The protein below binds the small molecule below.
Small molecule (SMILES): O=P(O)(O)OC[C@H]1O[C@](O)(CO)[C@@H](O)[C@@H]1O

Sequence of chain 1.A:
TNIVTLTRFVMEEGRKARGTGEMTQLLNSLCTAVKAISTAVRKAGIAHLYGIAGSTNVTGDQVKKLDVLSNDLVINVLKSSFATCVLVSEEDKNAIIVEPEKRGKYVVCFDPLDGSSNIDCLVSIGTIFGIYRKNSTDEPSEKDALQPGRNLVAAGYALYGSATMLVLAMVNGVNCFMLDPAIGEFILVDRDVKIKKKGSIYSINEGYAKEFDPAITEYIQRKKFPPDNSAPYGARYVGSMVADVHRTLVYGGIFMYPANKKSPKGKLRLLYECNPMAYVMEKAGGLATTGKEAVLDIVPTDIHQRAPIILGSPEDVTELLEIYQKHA

Binding-site contacts:
Ligand atom O4 contacts residue MET248 of chain 1.A at 3.3 Å (h-bond).
Ligand atom C1 contacts residue GLU280 of chain 1.A at 3.4 Å.
Ligand atom O5 contacts residue LYS274 of chain 1.A at 3.0 Å (salt-bridge).
Ligand atom O3 contacts residue ASP121 of chain 1.A at 2.8 Å (salt-bridge).
Ligand atom C4 contacts residue GLY246 of chain 1.A at 3.4 Å.
Ligand atom O2P contacts residue ASN212 of chain 1.A at 3.9 Å.
Ligand atom C2 contacts residue LYS274 of chain 1.A at 3.9 Å.
Ligand atom O1P contacts residue ASN212 of chain 1.A at 3.9 Å.
Ligand atom O1 contacts residue GLU280 of chain 1.A at 2.7 Å (salt-bridge).
Ligand atom O6 contacts residue LYS274 of chain 1.A at 3.2 Å (salt-bridge).
Ligand atom C3 contacts residue MET248 of chain 1.A at 3.6 Å (hydrophobic).
Ligand atom O1 contacts residue ASP121 of chain 1.A at 2.9 Å (salt-bridge).
Ligand atom P contacts residue ASN212 of chain 1.A at 3.7 Å.
Ligand atom O3P contacts residue TYR244 of chain 1.A at 2.7 Å (h-bond).
Ligand atom C4 contacts residue MET248 of chain 1.A at 3.6 Å (hydrophobic).
Ligand atom O1 contacts residue MG1 of chain 1.D at 2.3 Å.
Ligand atom O6 contacts residue TYR244 of chain 1.A at 4.0 Å.
Ligand atom O1P contacts residue TYR264 of chain 1.A at 2.6 Å (h-bond).
Ligand atom O3 contacts residue SER247 of chain 1.A at 3.6 Å.
Ligand atom P contacts residue TYR264 of chain 1.A at 3.8 Å.
Ligand atom O1 contacts residue ARG276 of chain 1.A at 3.2 Å (salt-bridge).
Ligand atom O3 contacts residue GLY122 of chain 1.A at 3.7 Å.
Ligand atom C1 contacts residue MG1 of chain 1.D at 3.7 Å.
Ligand atom C1 contacts residue LEU275 of chain 1.A at 3.9 Å (hydrophobic).
Ligand atom C2 contacts residue PO41 of chain 1.G at 3.9 Å.
Ligand atom C3 contacts residue ASP121 of chain 1.A at 3.6 Å.
Ligand atom O6 contacts residue TYR264 of chain 1.A at 3.5 Å.
Ligand atom O1P contacts residue TYR215 of chain 1.A at 2.6 Å (h-bond).
Ligand atom P contacts residue TYR244 of chain 1.A at 3.9 Å.
Ligand atom O3 contacts residue MET248 of chain 1.A at 2.8 Å (h-bond).
Ligand atom C6 contacts residue TYR244 of chain 1.A at 3.6 Å (hydrophobic).
Ligand atom C5 contacts residue LYS274 of chain 1.A at 3.9 Å.
Ligand atom O1 contacts residue PO41 of chain 1.G at 2.5 Å (h-bond).
Ligand atom C1 contacts residue PO41 of chain 1.G at 3.3 Å.
Ligand atom O2 contacts residue GLY122 of chain 1.A at 3.9 Å.
Ligand atom O2 contacts residue PO41 of chain 1.G at 3.1 Å (h-bond).
Ligand atom C6 contacts residue GLY246 of chain 1.A at 3.7 Å.
Ligand atom C1 contacts residue ARG276 of chain 1.A at 3.4 Å.
Ligand atom O3P contacts residue ASN212 of chain 1.A at 2.8 Å (h-bond).
Ligand atom O3P contacts residue TYR264 of chain 1.A at 3.8 Å.